A protein and the small-molecule ligand that binds it are described below.
Small molecule (SMILES): CC(=O)N[C@@H]1[C@@H](O)[C@H](O)[C@@H](CO)O[C@H]1O

Binding-site contacts:
Ligand atom C4 contacts residue ASN122 of chain 1.D at 4.2 Å.
Ligand atom O7 contacts residue ASN122 of chain 1.D at 3.8 Å.
Ligand atom C8 contacts residue SER120 of chain 1.D at 3.6 Å.
Ligand atom C7 contacts residue LYS133 of chain 1.D at 4.5 Å.
Ligand atom O5 contacts residue ASN122 of chain 1.D at 2.3 Å (h-bond).
Ligand atom C7 contacts residue ASN122 of chain 1.D at 3.6 Å.
Ligand atom N2 contacts residue LYS133 of chain 1.D at 4.1 Å.
Ligand atom C8 contacts residue GLN100 of chain 1.D at 3.9 Å.
Ligand atom C8 contacts residue PHE121 of chain 1.D at 3.8 Å (hydrophobic).
Ligand atom C7 contacts residue GLN100 of chain 1.D at 4.4 Å.
Ligand atom N2 contacts residue ASN122 of chain 1.D at 2.9 Å (h-bond).
Ligand atom C5 contacts residue ASN122 of chain 1.D at 3.6 Å.
Ligand atom C8 contacts residue ASN122 of chain 1.D at 4.0 Å.
Ligand atom O7 contacts residue GLN100 of chain 1.D at 4.3 Å.
Ligand atom C1 contacts residue ASN122 of chain 1.D at 1.4 Å.
Ligand atom C2 contacts residue ASN122 of chain 1.D at 2.4 Å.
Ligand atom C3 contacts residue ASN122 of chain 1.D at 3.8 Å.
Ligand atom C8 contacts residue LYS133 of chain 1.D at 3.7 Å.

Sequence of chain 1.D:
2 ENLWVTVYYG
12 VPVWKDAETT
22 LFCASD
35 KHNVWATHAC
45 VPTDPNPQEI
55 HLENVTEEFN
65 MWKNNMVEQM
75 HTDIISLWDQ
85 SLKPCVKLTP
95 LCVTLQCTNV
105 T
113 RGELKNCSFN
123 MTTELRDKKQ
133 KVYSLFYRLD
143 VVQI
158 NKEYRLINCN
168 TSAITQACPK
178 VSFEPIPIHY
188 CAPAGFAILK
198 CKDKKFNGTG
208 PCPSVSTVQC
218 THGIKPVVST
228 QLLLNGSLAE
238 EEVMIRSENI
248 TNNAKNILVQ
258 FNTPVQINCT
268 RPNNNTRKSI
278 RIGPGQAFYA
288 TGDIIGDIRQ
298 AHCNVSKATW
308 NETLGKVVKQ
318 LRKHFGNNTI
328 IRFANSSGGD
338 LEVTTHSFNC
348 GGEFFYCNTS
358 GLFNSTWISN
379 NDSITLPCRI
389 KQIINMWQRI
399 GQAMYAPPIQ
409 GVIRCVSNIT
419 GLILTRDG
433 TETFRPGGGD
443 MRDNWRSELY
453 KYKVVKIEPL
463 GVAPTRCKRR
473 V